Binding-site contacts:
Ligand atom C18 contacts residue LEU218 of chain 1.C at 3.7 Å (hydrophobic).
Ligand atom C13 contacts residue ALA198 of chain 1.C at 3.4 Å (hydrophobic).
Ligand atom O17 contacts residue TYR158 of chain 1.C at 2.5 Å (h-bond).
Ligand atom O7 contacts residue NAD1 of chain 1.J at 3.3 Å (h-bond).
Ligand atom O17 contacts residue LYS165 of chain 1.C at 3.8 Å.
Ligand atom C17 contacts residue PHE149 of chain 1.C at 3.6 Å (hydrophobic).
Ligand atom C11 contacts residue MET161 of chain 1.C at 3.8 Å (hydrophobic).
Ligand atom C1 contacts residue PHE149 of chain 1.C at 4.0 Å (hydrophobic).
Ligand atom C6 contacts residue TYR158 of chain 1.C at 3.4 Å (hydrophobic).
Ligand atom C12 contacts residue GLY96 of chain 1.C at 3.5 Å.
Ligand atom C12 contacts residue PHE97 of chain 1.C at 3.6 Å (hydrophobic).
Ligand atom C11 contacts residue ILE202 of chain 1.C at 3.8 Å (hydrophobic).
Ligand atom C1 contacts residue TYR158 of chain 1.C at 3.4 Å (hydrophobic).
Ligand atom C11 contacts residue MET98 of chain 1.C at 3.7 Å (hydrophobic).
Ligand atom C6 contacts residue NAD1 of chain 1.J at 3.4 Å.
Ligand atom C4 contacts residue MET199 of chain 1.C at 4.0 Å (hydrophobic).
Ligand atom C5 contacts residue NAD1 of chain 1.J at 3.5 Å.
Ligand atom C21 contacts residue PRO156 of chain 1.C at 3.3 Å (hydrophobic).
Ligand atom C14 contacts residue GLY96 of chain 1.C at 3.6 Å.
Ligand atom C10 contacts residue MET161 of chain 1.C at 3.6 Å (hydrophobic).
Ligand atom C9 contacts residue VAL203 of chain 1.C at 3.9 Å (hydrophobic).
Ligand atom C14 contacts residue ALA198 of chain 1.C at 3.3 Å (hydrophobic).
Ligand atom C8 contacts residue ALA198 of chain 1.C at 3.6 Å (hydrophobic).
Ligand atom O7 contacts residue ALA198 of chain 1.C at 3.7 Å.
Ligand atom C12 contacts residue ILE202 of chain 1.C at 3.8 Å (hydrophobic).
Ligand atom C1 contacts residue NAD1 of chain 1.J at 3.5 Å.
Ligand atom C2 contacts residue NAD1 of chain 1.J at 3.3 Å.
Ligand atom C14 contacts residue NAD1 of chain 1.J at 3.6 Å.
Ligand atom C12 contacts residue MET161 of chain 1.C at 3.8 Å (hydrophobic).
Ligand atom C10 contacts residue ILE202 of chain 1.C at 4.0 Å (hydrophobic).
Ligand atom C19 contacts residue VAL203 of chain 1.C at 3.9 Å (hydrophobic).
Ligand atom C8 contacts residue NAD1 of chain 1.J at 3.7 Å.
Ligand atom C11 contacts residue PHE97 of chain 1.C at 3.9 Å (hydrophobic).
Ligand atom C4 contacts residue NAD1 of chain 1.J at 3.6 Å.
Ligand atom C16 contacts residue NAD1 of chain 1.J at 3.3 Å.
Ligand atom C3 contacts residue NAD1 of chain 1.J at 3.3 Å.
Ligand atom C13 contacts residue GLY96 of chain 1.C at 4.0 Å.
Ligand atom C3 contacts residue MET199 of chain 1.C at 3.9 Å (hydrophobic).
Ligand atom C13 contacts residue NAD1 of chain 1.J at 4.0 Å.
Ligand atom O17 contacts residue NAD1 of chain 1.J at 2.4 Å (h-bond).

Sequence of chain 1.C:
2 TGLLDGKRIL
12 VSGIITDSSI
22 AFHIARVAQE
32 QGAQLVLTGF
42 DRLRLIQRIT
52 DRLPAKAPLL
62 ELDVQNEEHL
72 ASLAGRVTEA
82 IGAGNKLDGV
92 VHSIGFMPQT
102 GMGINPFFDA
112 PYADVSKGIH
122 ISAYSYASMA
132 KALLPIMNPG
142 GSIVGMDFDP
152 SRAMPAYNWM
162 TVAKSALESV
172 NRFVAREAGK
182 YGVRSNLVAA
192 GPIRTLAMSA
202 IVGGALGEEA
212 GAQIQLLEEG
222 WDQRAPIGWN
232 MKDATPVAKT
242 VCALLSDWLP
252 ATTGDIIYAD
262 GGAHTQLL

A protein and the small-molecule ligand that binds it are described below.
Small molecule (SMILES): CCCCCCc1ccc(Oc2ccccc2C)c(O)c1